Sequence of chain 4.A:
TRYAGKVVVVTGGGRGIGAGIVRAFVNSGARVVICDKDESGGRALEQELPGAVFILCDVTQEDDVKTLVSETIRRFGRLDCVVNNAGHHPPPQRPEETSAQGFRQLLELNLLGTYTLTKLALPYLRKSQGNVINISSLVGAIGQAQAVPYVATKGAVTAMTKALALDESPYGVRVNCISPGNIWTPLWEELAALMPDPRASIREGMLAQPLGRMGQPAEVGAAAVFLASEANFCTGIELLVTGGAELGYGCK

Binding-site contacts:
Ligand atom C1 contacts residue PRO221 of chain 4.A at 4.0 Å (hydrophobic).
Ligand atom O1 contacts residue GLY20 of chain 4.A at 3.4 Å.
Ligand atom C5 contacts residue THR189 of chain 4.A at 4.0 Å.
Ligand atom O1 contacts residue PRO190 of chain 4.A at 3.6 Å.
Ligand atom C6 contacts residue THR189 of chain 4.A at 3.6 Å.
Ligand atom C6 contacts residue PRO190 of chain 4.A at 3.9 Å (hydrophobic).
Ligand atom O5 contacts residue PRO190 of chain 4.A at 3.2 Å.
Ligand atom C1 contacts residue TRP188 of chain 4.A at 3.5 Å (hydrophobic).
Ligand atom C1 contacts residue THR189 of chain 4.A at 4.0 Å.
Ligand atom O1 contacts residue TRP188 of chain 4.A at 4.2 Å.
Ligand atom O1 contacts residue PRO221 of chain 4.A at 3.6 Å.
Ligand atom O4 contacts residue TRP188 of chain 4.A at 3.4 Å (h-bond).
Ligand atom O2 contacts residue PRO221 of chain 4.A at 4.4 Å.
Ligand atom C6 contacts residue TRP188 of chain 4.A at 3.5 Å (hydrophobic).
Ligand atom O6 contacts residue GLU193 of chain 4.A at 2.9 Å (salt-bridge).
Ligand atom C5 contacts residue TRP188 of chain 4.A at 3.6 Å (hydrophobic).
Ligand atom O6 contacts residue PRO190 of chain 4.A at 3.6 Å.
Ligand atom C4 contacts residue TRP188 of chain 4.A at 4.3 Å (hydrophobic).
Ligand atom O5 contacts residue TRP188 of chain 4.A at 3.5 Å (h-bond).
Ligand atom O1 contacts residue THR189 of chain 4.A at 4.1 Å.
Ligand atom O6 contacts residue THR189 of chain 4.A at 3.8 Å.
Ligand atom C6 contacts residue GLU193 of chain 4.A at 3.4 Å.
Ligand atom C5 contacts residue PRO190 of chain 4.A at 4.3 Å (hydrophobic).
Ligand atom C1 contacts residue PRO190 of chain 4.A at 4.0 Å (hydrophobic).
Ligand atom O5 contacts residue THR189 of chain 4.A at 3.3 Å.

The small molecule below binds the protein below.
Small molecule (SMILES): OC[C@H]1O[C@@H](O)[C@H](O)[C@@H](O)[C@@H]1O